Binding-site contacts:
Ligand atom C2 contacts residue GLU166 of chain 1.A at 3.4 Å.
Ligand atom O1P contacts residue GLY233 of chain 1.A at 3.5 Å.
Ligand atom C1 contacts residue ASN8 of chain 1.A at 4.0 Å.
Ligand atom O1 contacts residue ILE171 of chain 1.A at 3.5 Å.
Ligand atom O4P contacts residue VAL232 of chain 1.A at 3.7 Å.
Ligand atom C1 contacts residue GLU166 of chain 1.A at 3.1 Å.
Ligand atom C2 contacts residue GLY233 of chain 1.A at 3.5 Å.
Ligand atom C1 contacts residue LYS10 of chain 1.A at 3.8 Å.
Ligand atom O1P contacts residue LYS10 of chain 1.A at 3.5 Å (salt-bridge).
Ligand atom O4P contacts residue VAL213 of chain 1.A at 4.1 Å.
Ligand atom O2 contacts residue HIS94 of chain 1.A at 3.3 Å (h-bond).
Ligand atom C2 contacts residue GLY211 of chain 1.A at 4.2 Å.
Ligand atom C2 contacts residue LEU231 of chain 1.A at 4.0 Å (hydrophobic).
Ligand atom O1P contacts residue ILE171 of chain 1.A at 3.8 Å.
Ligand atom O2 contacts residue GLU166 of chain 1.A at 2.8 Å (salt-bridge).
Ligand atom O4P contacts residue SER212 of chain 1.A at 3.7 Å.
Ligand atom O2P contacts residue SER212 of chain 1.A at 2.6 Å (h-bond).
Ligand atom O3P contacts residue GLY172 of chain 1.A at 3.7 Å.
Ligand atom O2P contacts residue ALA170 of chain 1.A at 3.8 Å.
Ligand atom O2 contacts residue LEU231 of chain 1.A at 3.4 Å.
Ligand atom O1 contacts residue LYS10 of chain 1.A at 2.9 Å (salt-bridge).
Ligand atom O3P contacts residue GLY233 of chain 1.A at 3.6 Å.
Ligand atom C1 contacts residue GLY233 of chain 1.A at 4.2 Å.
Ligand atom O2 contacts residue ASN8 of chain 1.A at 3.7 Å.
Ligand atom O1 contacts residue GLU166 of chain 1.A at 4.0 Å.
Ligand atom C1 contacts residue HIS94 of chain 1.A at 3.3 Å.
Ligand atom O2P contacts residue GLY172 of chain 1.A at 2.6 Å (h-bond).
Ligand atom C2 contacts residue VAL232 of chain 1.A at 4.2 Å (hydrophobic).
Ligand atom O4P contacts residue GLY233 of chain 1.A at 2.6 Å (h-bond).
Ligand atom O4P contacts residue GLY234 of chain 1.A at 3.7 Å.
Ligand atom O2P contacts residue GLY211 of chain 1.A at 3.5 Å.
Ligand atom O1 contacts residue HIS94 of chain 1.A at 2.7 Å (h-bond).
Ligand atom P contacts residue GLY233 of chain 1.A at 3.6 Å.
Ligand atom O1 contacts residue ASN8 of chain 1.A at 3.9 Å.
Ligand atom O2P contacts residue ILE171 of chain 1.A at 3.6 Å.
Ligand atom P contacts residue SER212 of chain 1.A at 3.7 Å.
Ligand atom P contacts residue GLY234 of chain 1.A at 3.9 Å.
Ligand atom O1P contacts residue GLY172 of chain 1.A at 4.1 Å.
Ligand atom P contacts residue GLY172 of chain 1.A at 3.6 Å.
Ligand atom O3P contacts residue GLY234 of chain 1.A at 2.9 Å (h-bond).

Sequence of chain 1.A:
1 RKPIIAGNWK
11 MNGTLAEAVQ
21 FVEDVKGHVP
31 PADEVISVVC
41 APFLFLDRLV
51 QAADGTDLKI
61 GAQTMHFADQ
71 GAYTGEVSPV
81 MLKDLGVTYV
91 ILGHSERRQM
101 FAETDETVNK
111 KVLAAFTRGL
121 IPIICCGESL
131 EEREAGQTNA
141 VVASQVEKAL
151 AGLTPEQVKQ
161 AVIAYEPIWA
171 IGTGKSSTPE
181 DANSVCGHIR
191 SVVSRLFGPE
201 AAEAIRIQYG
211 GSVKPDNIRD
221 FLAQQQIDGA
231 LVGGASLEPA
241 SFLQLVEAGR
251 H

The protein below binds the small molecule below.
Small molecule (SMILES): O=C(O)COP(=O)(O)O